Sequence of chain 5.PA:
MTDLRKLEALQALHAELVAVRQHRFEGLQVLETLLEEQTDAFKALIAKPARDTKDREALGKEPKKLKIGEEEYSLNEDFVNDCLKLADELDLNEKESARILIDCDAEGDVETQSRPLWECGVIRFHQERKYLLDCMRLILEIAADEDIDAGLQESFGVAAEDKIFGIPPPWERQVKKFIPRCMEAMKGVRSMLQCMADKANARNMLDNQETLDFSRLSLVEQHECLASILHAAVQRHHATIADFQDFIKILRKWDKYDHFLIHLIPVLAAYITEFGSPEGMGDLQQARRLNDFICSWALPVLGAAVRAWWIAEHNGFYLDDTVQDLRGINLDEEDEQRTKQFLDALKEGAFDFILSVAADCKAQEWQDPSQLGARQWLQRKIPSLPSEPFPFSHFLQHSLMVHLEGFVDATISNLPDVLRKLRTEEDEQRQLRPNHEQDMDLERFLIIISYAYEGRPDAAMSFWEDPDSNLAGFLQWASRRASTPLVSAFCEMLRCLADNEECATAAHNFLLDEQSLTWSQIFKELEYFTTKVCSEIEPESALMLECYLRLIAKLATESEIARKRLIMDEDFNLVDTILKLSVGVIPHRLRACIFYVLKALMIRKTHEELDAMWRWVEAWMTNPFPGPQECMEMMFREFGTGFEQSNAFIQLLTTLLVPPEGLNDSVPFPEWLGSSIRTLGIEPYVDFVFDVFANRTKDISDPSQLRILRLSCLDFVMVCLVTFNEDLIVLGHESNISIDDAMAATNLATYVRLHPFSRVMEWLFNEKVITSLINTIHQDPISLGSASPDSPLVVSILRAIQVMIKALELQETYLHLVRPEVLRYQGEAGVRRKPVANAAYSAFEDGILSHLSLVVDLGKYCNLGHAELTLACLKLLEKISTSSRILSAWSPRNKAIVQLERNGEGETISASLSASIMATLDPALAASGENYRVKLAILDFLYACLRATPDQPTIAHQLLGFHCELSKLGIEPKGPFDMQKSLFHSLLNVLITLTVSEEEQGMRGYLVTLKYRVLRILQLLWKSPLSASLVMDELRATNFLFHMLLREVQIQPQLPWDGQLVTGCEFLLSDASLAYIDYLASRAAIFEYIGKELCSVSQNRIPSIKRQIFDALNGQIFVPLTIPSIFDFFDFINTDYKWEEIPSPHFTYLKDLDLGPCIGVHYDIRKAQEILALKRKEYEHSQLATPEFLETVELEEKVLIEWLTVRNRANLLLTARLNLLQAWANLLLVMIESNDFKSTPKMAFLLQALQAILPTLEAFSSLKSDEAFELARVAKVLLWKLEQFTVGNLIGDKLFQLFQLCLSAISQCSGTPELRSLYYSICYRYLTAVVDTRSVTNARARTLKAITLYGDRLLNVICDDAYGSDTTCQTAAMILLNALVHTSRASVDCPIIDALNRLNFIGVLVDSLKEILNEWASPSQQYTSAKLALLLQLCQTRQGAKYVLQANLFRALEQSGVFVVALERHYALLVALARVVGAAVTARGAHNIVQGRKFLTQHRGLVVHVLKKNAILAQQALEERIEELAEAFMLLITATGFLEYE

The protein below binds the small molecule below.
Small molecule (SMILES): CC[C@H](C)[C@H](N)C(=O)N[C@@H](CC(C)C)C(=O)N1CCC[C@H]1C(=O)N[C@@H](CCSC)C(=O)N[C@@H](Cc1ccc(O)cc1)C(=O)N[C@@H](CCCCN)C(=O)N[C@@H](CC(C)C)C(=O)N[C@@H](CO)C(=O)N1CCC[C@H]1C=O

Binding-site contacts:
Ligand atom CG contacts residue THR1121 of chain 5.PA at 3.3 Å.
Ligand atom C contacts residue HIS1126 of chain 5.PA at 4.0 Å.
Ligand atom OH contacts residue GLN1063 of chain 5.PA at 3.7 Å.
Ligand atom CB contacts residue GLN1063 of chain 5.PA at 4.5 Å.
Ligand atom O contacts residue HIS1126 of chain 5.PA at 3.3 Å (h-bond).
Ligand atom CG contacts residue GLN1063 of chain 5.PA at 4.3 Å.
Ligand atom CA contacts residue GLN1063 of chain 5.PA at 4.3 Å.
Ligand atom C contacts residue VAL1202 of chain 5.PA at 4.2 Å (hydrophobic).
Ligand atom CD2 contacts residue ALA1120 of chain 5.PA at 3.5 Å (hydrophobic).
Ligand atom O contacts residue THR1121 of chain 5.PA at 4.0 Å.
Ligand atom O contacts residue VAL1202 of chain 5.PA at 3.2 Å.
Ligand atom CD2 contacts residue HIS1126 of chain 5.PA at 3.4 Å.
Ligand atom CD1 contacts residue GLN1063 of chain 5.PA at 3.8 Å.
Ligand atom CD1 contacts residue PHE1125 of chain 5.PA at 3.6 Å (hydrophobic).
Ligand atom CZ contacts residue GLN1063 of chain 5.PA at 4.1 Å.
Ligand atom CD2 contacts residue PHE1125 of chain 5.PA at 4.2 Å (hydrophobic).
Ligand atom CD2 contacts residue GLN1063 of chain 5.PA at 3.6 Å.
Ligand atom CE1 contacts residue ASN1072 of chain 5.PA at 3.3 Å.
Ligand atom CD1 contacts residue ALA1120 of chain 5.PA at 4.3 Å (hydrophobic).
Ligand atom CG contacts residue ASN1072 of chain 5.PA at 4.2 Å.
Ligand atom SD contacts residue ASN1072 of chain 5.PA at 3.7 Å.
Ligand atom CD1 contacts residue THR1121 of chain 5.PA at 3.0 Å.
Ligand atom CD1 contacts residue ASN1072 of chain 5.PA at 4.0 Å.
Ligand atom OH contacts residue HIS1068 of chain 5.PA at 3.8 Å.
Ligand atom CA contacts residue HIS1126 of chain 5.PA at 4.3 Å.
Ligand atom CD1 contacts residue ASN1122 of chain 5.PA at 4.3 Å.
Ligand atom O contacts residue GLN1063 of chain 5.PA at 2.9 Å (h-bond).
Ligand atom CD2 contacts residue LEU1129 of chain 5.PA at 4.2 Å (hydrophobic).
Ligand atom CE2 contacts residue ASN1072 of chain 5.PA at 4.4 Å.
Ligand atom CG contacts residue ALA1120 of chain 5.PA at 4.4 Å (hydrophobic).
Ligand atom CG2 contacts residue GLN1063 of chain 5.PA at 3.3 Å.
Ligand atom CD2 contacts residue THR1121 of chain 5.PA at 4.0 Å.
Ligand atom CG contacts residue HIS1126 of chain 5.PA at 4.3 Å.
Ligand atom C contacts residue GLN1063 of chain 5.PA at 3.9 Å.
Ligand atom CD2 contacts residue THR1121 of chain 5.PA at 4.3 Å.
Ligand atom OH contacts residue ASN1072 of chain 5.PA at 3.1 Å (h-bond).
Ligand atom CB contacts residue THR1121 of chain 5.PA at 3.3 Å.
Ligand atom CE1 contacts residue THR1121 of chain 5.PA at 3.9 Å.
Ligand atom CZ contacts residue ASN1072 of chain 5.PA at 3.5 Å.
Ligand atom CE2 contacts residue GLN1063 of chain 5.PA at 3.3 Å.